Binding-site contacts:
Ligand atom N2 contacts residue ASN61 of chain 1.C at 2.9 Å (h-bond).
Ligand atom C1 contacts residue ASN61 of chain 1.C at 1.4 Å.
Ligand atom O5 contacts residue ASN61 of chain 1.C at 2.4 Å (h-bond).
Ligand atom C3 contacts residue ASN61 of chain 1.C at 3.8 Å.
Ligand atom C5 contacts residue ASN61 of chain 1.C at 3.7 Å.
Ligand atom O7 contacts residue ASN61 of chain 1.C at 4.4 Å.
Ligand atom C7 contacts residue ASN61 of chain 1.C at 3.9 Å.
Ligand atom O6 contacts residue TYR28 of chain 1.C at 4.1 Å.
Ligand atom C4 contacts residue ASN61 of chain 1.C at 4.3 Å.
Ligand atom C2 contacts residue ASN61 of chain 1.C at 2.5 Å.

A small-molecule ligand and the protein it binds are described below.
Small molecule (SMILES): CC(=O)N[C@@H]1[C@@H](O)[C@H](O)[C@@H](CO)O[C@H]1O

Sequence of chain 1.C:
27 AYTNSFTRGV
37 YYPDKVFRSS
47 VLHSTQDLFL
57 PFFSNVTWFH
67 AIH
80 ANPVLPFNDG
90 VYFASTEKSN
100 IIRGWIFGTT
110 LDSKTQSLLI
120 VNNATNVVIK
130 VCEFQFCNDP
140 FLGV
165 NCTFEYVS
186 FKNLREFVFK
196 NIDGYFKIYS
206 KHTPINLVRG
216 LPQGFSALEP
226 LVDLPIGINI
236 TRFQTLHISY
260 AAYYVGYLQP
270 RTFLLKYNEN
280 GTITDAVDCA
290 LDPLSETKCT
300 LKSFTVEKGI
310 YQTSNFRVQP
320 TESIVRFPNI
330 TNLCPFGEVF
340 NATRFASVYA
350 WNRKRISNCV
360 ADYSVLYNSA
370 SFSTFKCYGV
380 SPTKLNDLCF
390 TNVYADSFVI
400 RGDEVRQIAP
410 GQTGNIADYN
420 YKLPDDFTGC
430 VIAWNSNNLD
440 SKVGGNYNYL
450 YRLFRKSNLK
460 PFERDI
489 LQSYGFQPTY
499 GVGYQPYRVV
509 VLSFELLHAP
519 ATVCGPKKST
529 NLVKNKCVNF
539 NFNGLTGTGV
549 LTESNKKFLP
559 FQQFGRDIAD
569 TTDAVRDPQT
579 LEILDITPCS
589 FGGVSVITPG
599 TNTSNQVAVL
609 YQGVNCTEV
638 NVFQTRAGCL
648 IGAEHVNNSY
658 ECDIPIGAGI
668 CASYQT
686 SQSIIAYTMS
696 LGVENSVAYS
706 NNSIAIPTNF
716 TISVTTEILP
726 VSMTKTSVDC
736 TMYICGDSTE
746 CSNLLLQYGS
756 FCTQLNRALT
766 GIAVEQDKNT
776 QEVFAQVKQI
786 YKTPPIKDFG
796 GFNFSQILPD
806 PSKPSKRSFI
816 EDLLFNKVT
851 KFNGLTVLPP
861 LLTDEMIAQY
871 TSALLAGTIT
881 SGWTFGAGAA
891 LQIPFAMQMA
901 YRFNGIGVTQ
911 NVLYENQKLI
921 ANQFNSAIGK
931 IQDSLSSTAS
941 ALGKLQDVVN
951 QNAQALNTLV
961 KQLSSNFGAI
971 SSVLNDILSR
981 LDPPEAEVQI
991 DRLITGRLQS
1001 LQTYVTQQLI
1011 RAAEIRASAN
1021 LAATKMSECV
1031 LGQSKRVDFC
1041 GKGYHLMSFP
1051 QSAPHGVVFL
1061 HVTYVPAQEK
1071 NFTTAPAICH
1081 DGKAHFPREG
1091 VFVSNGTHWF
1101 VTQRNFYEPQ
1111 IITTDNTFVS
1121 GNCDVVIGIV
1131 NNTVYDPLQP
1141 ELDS